The small molecule below binds the protein below.
Small molecule (SMILES): N[C@@H](Cc1ccc(O)cc1)C(=O)O

Binding-site contacts:
Ligand atom CG contacts residue GLY36 of chain 1.A at 3.7 Å.
Ligand atom CE1 contacts residue GLN189 of chain 1.A at 3.9 Å.
Ligand atom CG contacts residue TYR169 of chain 1.A at 3.6 Å (hydrophobic).
Ligand atom CE1 contacts residue TYR34 of chain 1.A at 4.0 Å (hydrophobic).
Ligand atom N contacts residue GLN195 of chain 1.A at 3.2 Å (h-bond).
Ligand atom OH contacts residue ASP176 of chain 1.A at 2.5 Å (salt-bridge).
Ligand atom N contacts residue GLN173 of chain 1.A at 3.1 Å (h-bond).
Ligand atom OH contacts residue TYR34 of chain 1.A at 3.1 Å (h-bond).
Ligand atom CZ contacts residue TYR34 of chain 1.A at 4.0 Å (hydrophobic).
Ligand atom CE2 contacts residue THR73 of chain 1.A at 3.7 Å.
Ligand atom CB contacts residue ASP38 of chain 1.A at 3.8 Å.
Ligand atom CE2 contacts residue LEU68 of chain 1.A at 3.5 Å (hydrophobic).
Ligand atom C contacts residue ASP78 of chain 1.A at 3.4 Å.
Ligand atom CE2 contacts residue ASN123 of chain 1.A at 3.8 Å.
Ligand atom CD2 contacts residue TYR169 of chain 1.A at 3.2 Å (hydrophobic).
Ligand atom C contacts residue GLN195 of chain 1.A at 3.8 Å.
Ligand atom CA contacts residue TYR169 of chain 1.A at 3.6 Å (hydrophobic).
Ligand atom CD1 contacts residue GLY36 of chain 1.A at 3.3 Å.
Ligand atom OH contacts residue GLN173 of chain 1.A at 3.7 Å.
Ligand atom CB contacts residue GLY36 of chain 1.A at 3.5 Å.
Ligand atom CA contacts residue ASP78 of chain 1.A at 3.4 Å.
Ligand atom N contacts residue ASN198 of chain 1.A at 4.0 Å.
Ligand atom CZ contacts residue LEU68 of chain 1.A at 3.4 Å (hydrophobic).
Ligand atom OH contacts residue LEU68 of chain 1.A at 3.2 Å.
Ligand atom N contacts residue ASP78 of chain 1.A at 2.5 Å (salt-bridge).
Ligand atom OXT contacts residue ASP38 of chain 1.A at 3.9 Å.
Ligand atom CB contacts residue TYR169 of chain 1.A at 3.6 Å (hydrophobic).
Ligand atom CZ contacts residue ASP176 of chain 1.A at 3.3 Å.
Ligand atom CD2 contacts residue THR73 of chain 1.A at 3.6 Å.
Ligand atom CG contacts residue GLN173 of chain 1.A at 4.0 Å.
Ligand atom CD2 contacts residue ASP38 of chain 1.A at 3.4 Å.
Ligand atom CA contacts residue GLN195 of chain 1.A at 3.4 Å.
Ligand atom CE1 contacts residue GLN173 of chain 1.A at 3.2 Å.
Ligand atom OXT contacts residue ASP78 of chain 1.A at 2.9 Å (salt-bridge).
Ligand atom CA contacts residue GLN173 of chain 1.A at 4.0 Å.
Ligand atom CE2 contacts residue ASP176 of chain 1.A at 3.3 Å.
Ligand atom CD1 contacts residue GLN173 of chain 1.A at 3.4 Å.
Ligand atom CZ contacts residue GLN173 of chain 1.A at 3.6 Å.
Ligand atom CE1 contacts residue GLY36 of chain 1.A at 3.5 Å.
Ligand atom N contacts residue TYR169 of chain 1.A at 2.6 Å (h-bond).

Sequence of chain 1.A:
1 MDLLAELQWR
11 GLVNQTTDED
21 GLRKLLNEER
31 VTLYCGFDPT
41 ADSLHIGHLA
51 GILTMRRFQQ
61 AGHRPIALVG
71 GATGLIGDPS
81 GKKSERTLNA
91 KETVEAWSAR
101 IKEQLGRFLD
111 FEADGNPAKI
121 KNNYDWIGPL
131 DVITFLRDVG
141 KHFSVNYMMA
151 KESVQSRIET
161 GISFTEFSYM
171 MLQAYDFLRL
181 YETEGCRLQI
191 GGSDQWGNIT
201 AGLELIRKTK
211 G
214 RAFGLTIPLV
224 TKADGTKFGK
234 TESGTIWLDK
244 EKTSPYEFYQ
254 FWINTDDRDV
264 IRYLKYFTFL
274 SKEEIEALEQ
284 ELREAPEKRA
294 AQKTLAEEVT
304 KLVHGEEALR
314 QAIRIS